A protein and the small-molecule ligand that binds it are described below.
Small molecule (SMILES): CCCCCC(=O)CC(=O)N[C@H]1CCOC1=O

Sequence of chain 1.A:
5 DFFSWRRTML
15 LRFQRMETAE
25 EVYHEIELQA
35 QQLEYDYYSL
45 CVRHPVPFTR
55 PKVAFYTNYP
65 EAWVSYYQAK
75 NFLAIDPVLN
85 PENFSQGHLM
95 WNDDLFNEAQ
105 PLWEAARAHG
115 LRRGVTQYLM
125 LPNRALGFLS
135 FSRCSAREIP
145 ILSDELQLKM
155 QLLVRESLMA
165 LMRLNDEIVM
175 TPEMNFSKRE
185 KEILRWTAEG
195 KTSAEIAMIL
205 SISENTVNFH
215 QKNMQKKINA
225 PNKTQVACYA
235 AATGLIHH

Binding-site contacts:
Ligand atom C19 contacts residue TYR71 of chain 1.A at 3.6 Å (hydrophobic).
Ligand atom C25 contacts residue SER43 of chain 1.A at 4.1 Å.
Ligand atom N11 contacts residue ASP80 of chain 1.A at 2.8 Å (salt-bridge).
Ligand atom C28 contacts residue TYR63 of chain 1.A at 4.0 Å (hydrophobic).
Ligand atom C15 contacts residue LEU83 of chain 1.A at 4.1 Å (hydrophobic).
Ligand atom O3 contacts residue TRP67 of chain 1.A at 3.4 Å.
Ligand atom C5 contacts residue ASP80 of chain 1.A at 3.9 Å.
Ligand atom C22 contacts residue TYR71 of chain 1.A at 3.6 Å (hydrophobic).
Ligand atom O35 contacts residue TYR63 of chain 1.A at 3.4 Å (h-bond).
Ligand atom C1 contacts residue TYR63 of chain 1.A at 3.9 Å (hydrophobic).
Ligand atom C25 contacts residue PHE59 of chain 1.A at 4.1 Å (hydrophobic).
Ligand atom C15 contacts residue SER43 of chain 1.A at 3.4 Å.
Ligand atom C25 contacts residue TYR63 of chain 1.A at 3.9 Å (hydrophobic).
Ligand atom O35 contacts residue SER43 of chain 1.A at 3.9 Å.
Ligand atom C14 contacts residue LEU83 of chain 1.A at 3.9 Å (hydrophobic).
Ligand atom C13 contacts residue ASP80 of chain 1.A at 3.5 Å.
Ligand atom C18 contacts residue CYS45 of chain 1.A at 4.0 Å (hydrophobic).
Ligand atom O10 contacts residue LEU115 of chain 1.A at 4.1 Å.
Ligand atom O3 contacts residue LEU106 of chain 1.A at 4.0 Å.
Ligand atom C2 contacts residue TRP67 of chain 1.A at 3.9 Å (hydrophobic).
Ligand atom C5 contacts residue TRP95 of chain 1.A at 3.6 Å (hydrophobic).
Ligand atom O35 contacts residue SER134 of chain 1.A at 3.8 Å.
Ligand atom O36 contacts residue SER134 of chain 1.A at 3.8 Å.
Ligand atom C22 contacts residue PHE59 of chain 1.A at 4.1 Å (hydrophobic).
Ligand atom O36 contacts residue LEU83 of chain 1.A at 4.1 Å.
Ligand atom C1 contacts residue TRP95 of chain 1.A at 3.5 Å (hydrophobic).
Ligand atom C14 contacts residue ASP80 of chain 1.A at 3.4 Å.
Ligand atom O36 contacts residue SER43 of chain 1.A at 3.1 Å (h-bond).
Ligand atom C18 contacts residue SER43 of chain 1.A at 3.2 Å.
Ligand atom C15 contacts residue CYS45 of chain 1.A at 4.0 Å (hydrophobic).
Ligand atom O10 contacts residue TRP67 of chain 1.A at 3.2 Å (h-bond).
Ligand atom O3 contacts residue TYR71 of chain 1.A at 4.2 Å.
Ligand atom O10 contacts residue TYR63 of chain 1.A at 3.1 Å.
Ligand atom C28 contacts residue TYR71 of chain 1.A at 3.7 Å (hydrophobic).
Ligand atom C5 contacts residue VAL82 of chain 1.A at 4.0 Å (hydrophobic).
Ligand atom C14 contacts residue TYR71 of chain 1.A at 4.0 Å (hydrophobic).
Ligand atom C2 contacts residue TYR63 of chain 1.A at 3.8 Å (hydrophobic).
Ligand atom C1 contacts residue ASP80 of chain 1.A at 3.9 Å.
Ligand atom O36 contacts residue CYS45 of chain 1.A at 3.5 Å.
Ligand atom C28 contacts residue VAL68 of chain 1.A at 4.0 Å (hydrophobic).